This protein binds this small molecule.
Small molecule (SMILES): Nc1ncnc2c1ncn2[C@@H]1O[C@H](COP(=O)(O)OP(=O)(O)OP(O)(O)=S)[C@@H](O)[C@H]1O

Sequence of chain 1.C:
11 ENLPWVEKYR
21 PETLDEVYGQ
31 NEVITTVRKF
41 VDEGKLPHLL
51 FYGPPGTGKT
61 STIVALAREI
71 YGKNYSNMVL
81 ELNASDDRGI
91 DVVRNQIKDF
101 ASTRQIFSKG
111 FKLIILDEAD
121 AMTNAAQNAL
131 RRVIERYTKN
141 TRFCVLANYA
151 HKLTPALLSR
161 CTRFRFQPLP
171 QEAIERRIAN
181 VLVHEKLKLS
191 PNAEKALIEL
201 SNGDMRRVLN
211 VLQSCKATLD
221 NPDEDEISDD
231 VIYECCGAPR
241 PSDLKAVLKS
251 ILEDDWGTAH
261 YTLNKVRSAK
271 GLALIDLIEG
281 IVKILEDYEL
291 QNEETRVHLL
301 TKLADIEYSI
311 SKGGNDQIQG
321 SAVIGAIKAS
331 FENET

Sequence of chain 1.B:
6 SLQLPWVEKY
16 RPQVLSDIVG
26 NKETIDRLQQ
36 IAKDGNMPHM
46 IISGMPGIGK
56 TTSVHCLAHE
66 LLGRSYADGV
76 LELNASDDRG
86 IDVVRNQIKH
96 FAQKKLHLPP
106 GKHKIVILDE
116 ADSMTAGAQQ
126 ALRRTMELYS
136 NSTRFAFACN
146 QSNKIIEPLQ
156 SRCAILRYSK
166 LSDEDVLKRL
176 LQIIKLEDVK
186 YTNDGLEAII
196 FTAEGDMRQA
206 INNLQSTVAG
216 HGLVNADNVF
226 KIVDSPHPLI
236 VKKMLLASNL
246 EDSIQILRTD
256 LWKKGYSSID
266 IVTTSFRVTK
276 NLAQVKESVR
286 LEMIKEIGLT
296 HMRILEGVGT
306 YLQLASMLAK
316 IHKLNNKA

Binding-site contacts:
Ligand atom O2B contacts residue GLY54 of chain 1.B at 2.9 Å (h-bond).
Ligand atom C6 contacts residue VAL24 of chain 1.B at 3.6 Å (hydrophobic).
Ligand atom N7 contacts residue GLY52 of chain 1.B at 3.5 Å (h-bond).
Ligand atom N6 contacts residue VAL24 of chain 1.B at 2.4 Å (h-bond).
Ligand atom O2B contacts residue LYS55 of chain 1.B at 2.8 Å (salt-bridge).
Ligand atom S1G contacts residue ARG131 of chain 1.C at 3.5 Å (salt-bridge).
Ligand atom O2A contacts residue GLY54 of chain 1.B at 3.3 Å.
Ligand atom O2' contacts residue ARG16 of chain 1.B at 3.4 Å.
Ligand atom S1G contacts residue MG1 of chain 1.K at 3.0 Å.
Ligand atom PB contacts residue LYS55 of chain 1.B at 3.5 Å.
Ligand atom O2' contacts residue PRO17 of chain 1.B at 3.1 Å.
Ligand atom C2 contacts residue PRO17 of chain 1.B at 3.6 Å (hydrophobic).
Ligand atom O2' contacts residue VAL12 of chain 1.B at 3.7 Å.
Ligand atom O3' contacts residue VAL12 of chain 1.B at 2.6 Å (h-bond).
Ligand atom N7 contacts residue GLY54 of chain 1.B at 3.4 Å (h-bond).
Ligand atom O1B contacts residue MG1 of chain 1.K at 2.9 Å.
Ligand atom O2B contacts residue GLY52 of chain 1.B at 3.6 Å (h-bond).
Ligand atom O2A contacts residue LYS55 of chain 1.B at 3.5 Å (salt-bridge).
Ligand atom O1A contacts residue THR56 of chain 1.B at 3.3 Å.
Ligand atom N1 contacts residue ILE23 of chain 1.B at 3.6 Å.
Ligand atom C8 contacts residue GLY52 of chain 1.B at 3.3 Å.
Ligand atom O1B contacts residue THR56 of chain 1.B at 2.9 Å (h-bond).
Ligand atom S1G contacts residue ASN145 of chain 1.B at 3.4 Å (h-bond).
Ligand atom O2G contacts residue PRO51 of chain 1.B at 3.2 Å.
Ligand atom N6 contacts residue ILE53 of chain 1.B at 3.6 Å.
Ligand atom O2A contacts residue THR57 of chain 1.B at 2.9 Å (h-bond).
Ligand atom N7 contacts residue ILE53 of chain 1.B at 3.1 Å (h-bond).
Ligand atom N1 contacts residue VAL24 of chain 1.B at 3.1 Å (h-bond).
Ligand atom O2A contacts residue THR56 of chain 1.B at 3.5 Å (h-bond).
Ligand atom N6 contacts residue LEU166 of chain 1.B at 3.4 Å.
Ligand atom N9 contacts residue MET202 of chain 1.B at 3.6 Å.
Ligand atom N6 contacts residue ILE23 of chain 1.B at 3.7 Å.
Ligand atom O2B contacts residue ILE53 of chain 1.B at 3.5 Å (h-bond).
Ligand atom O3G contacts residue ARG131 of chain 1.C at 2.8 Å (salt-bridge).
Ligand atom O3G contacts residue MG1 of chain 1.K at 3.3 Å.
Ligand atom O3B contacts residue GLY52 of chain 1.B at 3.0 Å (h-bond).
Ligand atom PG contacts residue ARG203 of chain 1.B at 3.5 Å.
Ligand atom O2G contacts residue ARG203 of chain 1.B at 2.8 Å (salt-bridge).
Ligand atom O3B contacts residue LYS55 of chain 1.B at 3.0 Å (salt-bridge).
Ligand atom O3G contacts residue ARG203 of chain 1.B at 3.3 Å (salt-bridge).